Binding-site contacts:
Ligand atom C8 contacts residue LEU69 of chain 3.A at 4.0 Å (hydrophobic).
Ligand atom C6 contacts residue ILE73 of chain 3.A at 4.4 Å (hydrophobic).
Ligand atom O contacts residue ASN53 of chain 3.A at 3.8 Å.
Ligand atom N contacts residue ASN53 of chain 3.A at 3.9 Å.
Ligand atom C8 contacts residue LEU56 of chain 3.A at 4.1 Å (hydrophobic).
Ligand atom C10 contacts residue ASN57 of chain 3.A at 3.5 Å.
Ligand atom C6 contacts residue ASN53 of chain 3.A at 3.9 Å.
Ligand atom N contacts residue ASN57 of chain 3.A at 2.8 Å (h-bond).
Ligand atom C3 contacts residue THR107 of chain 3.A at 3.9 Å.
Ligand atom C1 contacts residue ILE73 of chain 3.A at 4.2 Å (hydrophobic).
Ligand atom C7 contacts residue LEU56 of chain 3.A at 4.4 Å (hydrophobic).
Ligand atom C3 contacts residue ASN53 of chain 3.A at 3.3 Å.
Ligand atom C5 contacts residue LEU56 of chain 3.A at 4.5 Å (hydrophobic).
Ligand atom C6 contacts residue LYS70 of chain 3.A at 4.1 Å.
Ligand atom C8 contacts residue MET66 of chain 3.A at 4.0 Å (hydrophobic).
Ligand atom C9 contacts residue MET66 of chain 3.A at 3.9 Å (hydrophobic).
Ligand atom C6 contacts residue TYR130 of chain 3.A at 3.8 Å (hydrophobic).
Ligand atom C9 contacts residue LYS70 of chain 3.A at 3.8 Å.
Ligand atom C4 contacts residue ASN53 of chain 3.A at 3.5 Å.
Ligand atom C3 contacts residue TYR130 of chain 3.A at 4.1 Å (hydrophobic).
Ligand atom O contacts residue ASN57 of chain 3.A at 2.9 Å (h-bond).
Ligand atom C1 contacts residue ALA105 of chain 3.A at 4.0 Å (hydrophobic).
Ligand atom C9 contacts residue LEU69 of chain 3.A at 4.3 Å (hydrophobic).
Ligand atom C2 contacts residue ASN53 of chain 3.A at 3.5 Å.
Ligand atom C2 contacts residue TYR130 of chain 3.A at 3.4 Å (hydrophobic).
Ligand atom C5 contacts residue ASN57 of chain 3.A at 3.6 Å.
Ligand atom C4 contacts residue ASN57 of chain 3.A at 3.6 Å.
Ligand atom C1 contacts residue ASN53 of chain 3.A at 4.1 Å.
Ligand atom C7 contacts residue ILE73 of chain 3.A at 3.3 Å (hydrophobic).
Ligand atom C8 contacts residue LYS70 of chain 3.A at 3.3 Å.
Ligand atom C1 contacts residue TYR130 of chain 3.A at 3.1 Å (hydrophobic).
Ligand atom C10 contacts residue LEU56 of chain 3.A at 3.9 Å (hydrophobic).
Ligand atom C9 contacts residue LEU56 of chain 3.A at 4.0 Å (hydrophobic).
Ligand atom C10 contacts residue LYS70 of chain 3.A at 3.9 Å.
Ligand atom C7 contacts residue TYR130 of chain 3.A at 4.0 Å (hydrophobic).
Ligand atom C1 contacts residue THR107 of chain 3.A at 3.9 Å.
Ligand atom C8 contacts residue ILE73 of chain 3.A at 3.7 Å (hydrophobic).
Ligand atom C5 contacts residue ASN53 of chain 3.A at 4.0 Å.
Ligand atom C7 contacts residue LYS70 of chain 3.A at 3.5 Å.
Ligand atom C5 contacts residue LYS70 of chain 3.A at 4.1 Å.

Sequence of chain 3.A:
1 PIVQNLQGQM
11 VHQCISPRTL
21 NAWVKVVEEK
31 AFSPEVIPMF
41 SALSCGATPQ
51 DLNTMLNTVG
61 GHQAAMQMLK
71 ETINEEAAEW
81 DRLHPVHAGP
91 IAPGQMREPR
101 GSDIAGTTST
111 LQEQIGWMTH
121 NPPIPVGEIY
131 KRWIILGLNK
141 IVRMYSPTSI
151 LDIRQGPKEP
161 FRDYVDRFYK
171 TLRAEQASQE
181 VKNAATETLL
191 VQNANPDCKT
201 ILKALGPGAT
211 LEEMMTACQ

This protein binds this small molecule.
Small molecule (SMILES): Cc1cc(O)nc2ccccc12